Sequence of chain 1.A:
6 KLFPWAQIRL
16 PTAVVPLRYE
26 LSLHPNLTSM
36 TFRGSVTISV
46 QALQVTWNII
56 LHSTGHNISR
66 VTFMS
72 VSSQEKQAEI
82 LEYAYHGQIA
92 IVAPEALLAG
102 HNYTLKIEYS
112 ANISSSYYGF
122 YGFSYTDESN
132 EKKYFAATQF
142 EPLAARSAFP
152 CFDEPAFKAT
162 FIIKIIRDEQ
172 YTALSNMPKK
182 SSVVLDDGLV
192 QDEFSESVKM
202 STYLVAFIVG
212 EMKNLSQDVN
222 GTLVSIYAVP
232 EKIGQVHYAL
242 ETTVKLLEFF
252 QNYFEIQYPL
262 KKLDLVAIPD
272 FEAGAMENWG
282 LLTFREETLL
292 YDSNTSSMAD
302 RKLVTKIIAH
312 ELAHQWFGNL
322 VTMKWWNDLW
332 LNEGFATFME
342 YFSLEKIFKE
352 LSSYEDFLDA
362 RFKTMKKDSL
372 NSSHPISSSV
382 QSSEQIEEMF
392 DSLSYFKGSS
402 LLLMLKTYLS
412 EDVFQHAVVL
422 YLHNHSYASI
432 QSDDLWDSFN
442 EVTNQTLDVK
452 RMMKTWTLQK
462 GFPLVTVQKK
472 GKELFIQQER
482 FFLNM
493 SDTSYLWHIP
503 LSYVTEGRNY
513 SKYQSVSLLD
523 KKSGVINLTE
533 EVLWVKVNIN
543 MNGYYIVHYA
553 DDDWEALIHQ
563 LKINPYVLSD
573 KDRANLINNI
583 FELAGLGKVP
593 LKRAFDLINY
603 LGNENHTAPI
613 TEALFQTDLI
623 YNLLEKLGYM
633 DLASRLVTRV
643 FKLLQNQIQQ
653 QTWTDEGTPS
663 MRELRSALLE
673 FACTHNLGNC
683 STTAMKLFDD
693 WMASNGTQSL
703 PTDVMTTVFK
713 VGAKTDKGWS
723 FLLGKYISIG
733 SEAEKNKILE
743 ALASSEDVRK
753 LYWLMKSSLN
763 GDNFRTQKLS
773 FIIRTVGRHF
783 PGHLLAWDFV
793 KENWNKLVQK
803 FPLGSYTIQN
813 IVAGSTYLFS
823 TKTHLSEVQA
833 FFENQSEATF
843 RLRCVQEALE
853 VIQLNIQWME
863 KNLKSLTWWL

Binding-site contacts:
Ligand atom C contacts residue ZN1 of chain 1.D at 3.1 Å.
Ligand atom CA contacts residue GLU334 of chain 1.A at 4.0 Å.
Ligand atom CD contacts residue ALA276 of chain 1.A at 4.3 Å (hydrophobic).
Ligand atom C contacts residue ALA276 of chain 1.A at 4.0 Å (hydrophobic).
Ligand atom C contacts residue GLU334 of chain 1.A at 4.4 Å.
Ligand atom O contacts residue HIS311 of chain 1.A at 3.4 Å (h-bond).
Ligand atom O contacts residue GLU278 of chain 1.A at 4.4 Å.
Ligand atom N contacts residue ZN1 of chain 1.D at 3.1 Å.
Ligand atom O contacts residue GLU334 of chain 1.A at 3.8 Å.
Ligand atom CE contacts residue PHE391 of chain 1.A at 3.9 Å (hydrophobic).
Ligand atom CA contacts residue GLU142 of chain 1.A at 3.6 Å.
Ligand atom CB contacts residue ALA276 of chain 1.A at 3.4 Å (hydrophobic).
Ligand atom CG contacts residue GLN140 of chain 1.A at 4.0 Å.
Ligand atom CG contacts residue GLU142 of chain 1.A at 3.4 Å.
Ligand atom C contacts residue GLU312 of chain 1.A at 3.4 Å.
Ligand atom CA contacts residue ZN1 of chain 1.D at 3.7 Å.
Ligand atom NZ contacts residue GLU142 of chain 1.A at 3.7 Å.
Ligand atom O contacts residue ZN1 of chain 1.D at 2.7 Å.
Ligand atom CB contacts residue MET277 of chain 1.A at 4.3 Å (hydrophobic).
Ligand atom CA contacts residue MET277 of chain 1.A at 4.1 Å (hydrophobic).
Ligand atom N contacts residue GLU142 of chain 1.A at 3.5 Å (salt-bridge).
Ligand atom N contacts residue GLU278 of chain 1.A at 3.7 Å.
Ligand atom C contacts residue GLU278 of chain 1.A at 3.6 Å.
Ligand atom CB contacts residue GLU142 of chain 1.A at 4.1 Å.
Ligand atom CE contacts residue GLN140 of chain 1.A at 4.2 Å.
Ligand atom NZ contacts residue GLU388 of chain 1.A at 4.2 Å.
Ligand atom O contacts residue GLU312 of chain 1.A at 3.5 Å (salt-bridge).
Ligand atom C contacts residue HIS311 of chain 1.A at 4.1 Å.
Ligand atom C contacts residue MET277 of chain 1.A at 4.4 Å (hydrophobic).
Ligand atom CA contacts residue ALA276 of chain 1.A at 4.0 Å (hydrophobic).
Ligand atom N contacts residue GLU334 of chain 1.A at 2.6 Å (salt-bridge).
Ligand atom CG contacts residue MET277 of chain 1.A at 4.2 Å (hydrophobic).
Ligand atom CE contacts residue GLU142 of chain 1.A at 3.8 Å.
Ligand atom CG contacts residue ALA276 of chain 1.A at 3.9 Å (hydrophobic).
Ligand atom CD contacts residue GLN140 of chain 1.A at 3.9 Å.
Ligand atom CA contacts residue GLU278 of chain 1.A at 3.5 Å.

This protein binds this small molecule.
Small molecule (SMILES): N[C@@H](CCCC[NH3+])C(=O)O